This protein binds this small molecule.
Small molecule (SMILES): CC(=O)N[C@@H]1[C@@H](O)[C@H](O)[C@@H](CO)O[C@H]1O

Sequence of chain 1.A:
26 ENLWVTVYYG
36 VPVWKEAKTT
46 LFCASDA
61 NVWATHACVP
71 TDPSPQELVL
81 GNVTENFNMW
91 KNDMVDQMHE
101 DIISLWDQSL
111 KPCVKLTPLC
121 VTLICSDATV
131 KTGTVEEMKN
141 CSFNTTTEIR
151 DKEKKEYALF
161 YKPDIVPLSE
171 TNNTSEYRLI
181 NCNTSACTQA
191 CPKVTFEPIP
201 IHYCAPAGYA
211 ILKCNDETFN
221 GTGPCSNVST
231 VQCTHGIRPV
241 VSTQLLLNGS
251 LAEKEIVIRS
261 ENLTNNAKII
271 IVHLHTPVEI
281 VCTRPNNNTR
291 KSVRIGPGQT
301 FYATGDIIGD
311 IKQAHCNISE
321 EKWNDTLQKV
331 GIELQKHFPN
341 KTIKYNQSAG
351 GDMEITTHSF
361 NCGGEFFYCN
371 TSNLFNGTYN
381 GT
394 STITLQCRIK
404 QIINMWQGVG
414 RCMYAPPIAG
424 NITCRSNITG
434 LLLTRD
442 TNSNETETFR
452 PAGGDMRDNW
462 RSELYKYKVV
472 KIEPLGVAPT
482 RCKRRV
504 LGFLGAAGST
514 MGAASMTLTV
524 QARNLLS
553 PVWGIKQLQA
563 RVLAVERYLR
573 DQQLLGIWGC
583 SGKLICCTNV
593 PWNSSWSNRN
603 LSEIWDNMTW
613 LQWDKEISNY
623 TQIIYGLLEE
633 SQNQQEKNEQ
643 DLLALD

Binding-site contacts:
Ligand atom O7 contacts residue ASN430 of chain 1.A at 4.5 Å.
Ligand atom C3 contacts residue ASN430 of chain 1.A at 3.9 Å.
Ligand atom C6 contacts residue NAG1 of chain 1.F at 3.2 Å.
Ligand atom N2 contacts residue ASN430 of chain 1.A at 3.1 Å (h-bond).
Ligand atom O6 contacts residue NAG1 of chain 1.F at 2.8 Å (h-bond).
Ligand atom C5 contacts residue ASN430 of chain 1.A at 3.7 Å.
Ligand atom C7 contacts residue PRO277 of chain 1.A at 4.3 Å (hydrophobic).
Ligand atom O5 contacts residue ASN430 of chain 1.A at 2.3 Å (h-bond).
Ligand atom C7 contacts residue ASN430 of chain 1.A at 4.2 Å.
Ligand atom C4 contacts residue ASN430 of chain 1.A at 4.2 Å.
Ligand atom C1 contacts residue ASN430 of chain 1.A at 1.4 Å.
Ligand atom C2 contacts residue ASN430 of chain 1.A at 2.5 Å.
Ligand atom N2 contacts residue PRO277 of chain 1.A at 4.2 Å.
Ligand atom C8 contacts residue PRO277 of chain 1.A at 3.7 Å (hydrophobic).